Sequence of chain 1.A:
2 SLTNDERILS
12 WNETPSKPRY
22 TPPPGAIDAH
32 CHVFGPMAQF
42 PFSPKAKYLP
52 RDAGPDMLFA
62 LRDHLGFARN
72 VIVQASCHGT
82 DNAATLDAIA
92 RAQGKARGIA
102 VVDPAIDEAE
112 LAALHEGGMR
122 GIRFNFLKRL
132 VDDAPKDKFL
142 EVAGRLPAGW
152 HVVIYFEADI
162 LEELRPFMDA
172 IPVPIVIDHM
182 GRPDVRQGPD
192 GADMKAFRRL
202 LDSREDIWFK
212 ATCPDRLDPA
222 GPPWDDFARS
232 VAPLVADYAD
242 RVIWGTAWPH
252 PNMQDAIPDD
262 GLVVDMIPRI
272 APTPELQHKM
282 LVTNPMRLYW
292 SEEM

Binding-site contacts:
Ligand atom O10 contacts residue ARG183 of chain 1.A at 3.5 Å (salt-bridge).
Ligand atom O13 contacts residue SER77 of chain 1.A at 2.8 Å (h-bond).
Ligand atom C8 contacts residue ARG130 of chain 1.A at 3.5 Å.
Ligand atom O1 contacts residue HIS33 of chain 1.A at 3.6 Å (h-bond).
Ligand atom O10 contacts residue ARG130 of chain 1.A at 2.9 Å (salt-bridge).
Ligand atom O9 contacts residue ASN253 of chain 1.A at 2.9 Å (h-bond).
Ligand atom O13 contacts residue ARG124 of chain 1.A at 3.0 Å (salt-bridge).
Ligand atom C11 contacts residue 0GY1 of chain 1.E at 0.1 Å.
Ligand atom O12 contacts residue 0GY1 of chain 1.E at 0.3 Å (h-bond).
Ligand atom C8 contacts residue ARG217 of chain 1.A at 3.2 Å.
Ligand atom C11 contacts residue TYR49 of chain 1.A at 3.5 Å (hydrophobic).
Ligand atom O1 contacts residue ARG124 of chain 1.A at 3.4 Å (salt-bridge).
Ligand atom O12 contacts residue SER77 of chain 1.A at 2.4 Å (h-bond).
Ligand atom O10 contacts residue TYR156 of chain 1.A at 2.6 Å (h-bond).
Ligand atom O10 contacts residue ARG217 of chain 1.A at 3.1 Å (salt-bridge).
Ligand atom C4 contacts residue 0GY1 of chain 1.E at 0.3 Å.
Ligand atom C6 contacts residue 0GY1 of chain 1.E at 0.4 Å.
Ligand atom O7 contacts residue 0GY1 of chain 1.E at 0.6 Å (h-bond).
Ligand atom O1 contacts residue 0GY1 of chain 1.E at 1.0 Å (h-bond).
Ligand atom O7 contacts residue HIS33 of chain 1.A at 3.6 Å (h-bond).
Ligand atom C11 contacts residue SER77 of chain 1.A at 3.4 Å.
Ligand atom O13 contacts residue 0GY1 of chain 1.E at 0.1 Å (h-bond).
Ligand atom C3 contacts residue TYR156 of chain 1.A at 3.5 Å (hydrophobic).
Ligand atom C2 contacts residue 0GY1 of chain 1.E at 0.6 Å.
Ligand atom O13 contacts residue ALA76 of chain 1.A at 3.5 Å.
Ligand atom O7 contacts residue ARG124 of chain 1.A at 3.4 Å (salt-bridge).
Ligand atom O12 contacts residue TYR49 of chain 1.A at 2.8 Å (h-bond).
Ligand atom C3 contacts residue 0GY1 of chain 1.E at 0.4 Å.
Ligand atom C2 contacts residue ARG124 of chain 1.A at 3.5 Å.
Ligand atom C8 contacts residue 0GY1 of chain 1.E at 0.1 Å.
Ligand atom C5 contacts residue LEU131 of chain 1.A at 3.3 Å (hydrophobic).
Ligand atom O10 contacts residue ACT1 of chain 1.D at 3.3 Å (h-bond).
Ligand atom O9 contacts residue ARG130 of chain 1.A at 2.8 Å (salt-bridge).
Ligand atom O9 contacts residue ARG217 of chain 1.A at 3.5 Å (salt-bridge).
Ligand atom C8 contacts residue TYR156 of chain 1.A at 3.6 Å (hydrophobic).
Ligand atom O10 contacts residue 0GY1 of chain 1.E at 0.1 Å (h-bond).
Ligand atom O7 contacts residue HIS180 of chain 1.A at 3.2 Å (h-bond).
Ligand atom C5 contacts residue 0GY1 of chain 1.E at 0.6 Å.
Ligand atom O7 contacts residue HIS31 of chain 1.A at 2.7 Å (h-bond).
Ligand atom O9 contacts residue 0GY1 of chain 1.E at 0.1 Å (h-bond).

A protein and the small-molecule ligand that binds it are described below.
Small molecule (SMILES): O=C(O)c1cc(C(=O)O)oc(=O)c1